The small molecule below binds the protein below.
Small molecule (SMILES): C[C@H](OP(=O)(O)O)C(=O)O

Binding-site contacts:
Ligand atom O2 contacts residue ASP112 of chain 1.E at 4.2 Å.
Ligand atom O2' contacts residue ALA292 of chain 1.E at 4.2 Å.
Ligand atom O3P contacts residue ASP295 of chain 1.E at 3.0 Å (salt-bridge).
Ligand atom C2 contacts residue LYS269 of chain 1.E at 3.7 Å.
Ligand atom O1P contacts residue LYS269 of chain 1.E at 4.5 Å.
Ligand atom O2' contacts residue GLY294 of chain 1.E at 4.0 Å.
Ligand atom P contacts residue LYS269 of chain 1.E at 4.0 Å.
Ligand atom O2P contacts residue MG1 of chain 1.V at 3.1 Å.
Ligand atom C3 contacts residue LYS269 of chain 1.E at 4.1 Å.
Ligand atom O2 contacts residue ASP295 of chain 1.E at 3.9 Å.
Ligand atom O1P contacts residue ASN74 of chain 1.E at 3.7 Å.
Ligand atom O1 contacts residue ALA292 of chain 1.E at 3.4 Å.
Ligand atom O1 contacts residue GLY294 of chain 1.E at 4.0 Å.
Ligand atom C1 contacts residue GLY294 of chain 1.E at 4.4 Å.
Ligand atom O2P contacts residue LYS269 of chain 1.E at 3.8 Å.
Ligand atom C3 contacts residue ARG72 of chain 1.E at 3.0 Å.
Ligand atom C3 contacts residue ASP112 of chain 1.E at 4.3 Å.
Ligand atom O2 contacts residue GLU271 of chain 1.E at 4.2 Å.
Ligand atom P contacts residue K1 of chain 1.U at 4.0 Å.
Ligand atom O2P contacts residue K1 of chain 1.U at 2.8 Å.
Ligand atom P contacts residue ARG72 of chain 1.E at 4.0 Å.
Ligand atom P contacts residue MG1 of chain 1.V at 4.4 Å.
Ligand atom O1P contacts residue ARG72 of chain 1.E at 2.8 Å (salt-bridge).
Ligand atom O1 contacts residue ASP295 of chain 1.E at 3.4 Å (salt-bridge).
Ligand atom O2P contacts residue ASP112 of chain 1.E at 4.4 Å.
Ligand atom C2 contacts residue ARG72 of chain 1.E at 4.1 Å.
Ligand atom C3 contacts residue MET290 of chain 1.E at 4.1 Å (hydrophobic).
Ligand atom C2 contacts residue ALA292 of chain 1.E at 3.6 Å (hydrophobic).
Ligand atom O2 contacts residue LYS269 of chain 1.E at 2.9 Å (salt-bridge).
Ligand atom O2 contacts residue ALA292 of chain 1.E at 4.5 Å.
Ligand atom C1 contacts residue THR327 of chain 1.E at 3.8 Å.
Ligand atom O2 contacts residue ARG72 of chain 1.E at 4.0 Å.
Ligand atom O2' contacts residue THR327 of chain 1.E at 2.8 Å (h-bond).
Ligand atom C2 contacts residue MET290 of chain 1.E at 4.3 Å (hydrophobic).
Ligand atom O2P contacts residue ASP295 of chain 1.E at 3.5 Å (salt-bridge).
Ligand atom O1P contacts residue K1 of chain 1.U at 4.0 Å.
Ligand atom C1 contacts residue ALA292 of chain 1.E at 3.5 Å (hydrophobic).
Ligand atom P contacts residue ASP295 of chain 1.E at 3.7 Å.
Ligand atom C1 contacts residue ASP295 of chain 1.E at 4.3 Å.

Sequence of chain 1.E:
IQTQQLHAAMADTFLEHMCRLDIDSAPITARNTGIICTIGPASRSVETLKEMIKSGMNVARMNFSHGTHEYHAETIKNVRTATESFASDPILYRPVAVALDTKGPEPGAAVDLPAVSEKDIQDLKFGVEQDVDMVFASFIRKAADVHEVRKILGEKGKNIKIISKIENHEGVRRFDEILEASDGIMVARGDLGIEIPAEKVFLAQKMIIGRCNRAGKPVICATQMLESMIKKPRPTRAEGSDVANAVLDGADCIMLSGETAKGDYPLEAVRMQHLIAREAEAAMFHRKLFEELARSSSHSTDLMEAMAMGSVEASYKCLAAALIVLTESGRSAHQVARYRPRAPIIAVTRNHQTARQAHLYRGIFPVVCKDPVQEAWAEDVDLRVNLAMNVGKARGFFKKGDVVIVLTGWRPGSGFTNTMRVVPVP